The protein below binds the small molecule below.
Small molecule (SMILES): CC(=O)N[C@@H]1[C@@H](O)[C@H](O)[C@@H](CO)O[C@H]1O

Sequence of chain 1.G:
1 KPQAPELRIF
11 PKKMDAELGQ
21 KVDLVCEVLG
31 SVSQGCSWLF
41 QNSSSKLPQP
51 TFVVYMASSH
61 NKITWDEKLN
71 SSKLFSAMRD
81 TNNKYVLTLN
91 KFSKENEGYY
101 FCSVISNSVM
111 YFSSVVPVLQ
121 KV

Binding-site contacts:
Ligand atom C5 contacts residue PHE40 of chain 1.G at 4.3 Å (hydrophobic).
Ligand atom C6 contacts residue ASN42 of chain 1.G at 3.4 Å.
Ligand atom C8 contacts residue SER43 of chain 1.G at 2.4 Å.
Ligand atom O7 contacts residue SER43 of chain 1.G at 3.6 Å.
Ligand atom C2 contacts residue ASN42 of chain 1.G at 2.8 Å.
Ligand atom C1 contacts residue SER43 of chain 1.G at 3.7 Å.
Ligand atom O3 contacts residue GLU95 of chain 1.G at 4.3 Å.
Ligand atom C5 contacts residue ASN42 of chain 1.G at 2.7 Å.
Ligand atom C7 contacts residue ASN42 of chain 1.G at 4.3 Å.
Ligand atom C6 contacts residue GLU95 of chain 1.G at 3.6 Å.
Ligand atom C5 contacts residue GLU95 of chain 1.G at 3.6 Å.
Ligand atom O5 contacts residue ASN42 of chain 1.G at 2.3 Å (h-bond).
Ligand atom C2 contacts residue SER43 of chain 1.G at 3.7 Å.
Ligand atom O5 contacts residue PHE40 of chain 1.G at 4.2 Å.
Ligand atom O5 contacts residue GLU95 of chain 1.G at 2.8 Å (salt-bridge).
Ligand atom O7 contacts residue LYS94 of chain 1.G at 3.5 Å (salt-bridge).
Ligand atom O5 contacts residue ASN96 of chain 1.G at 4.1 Å.
Ligand atom C1 contacts residue ASN42 of chain 1.G at 1.5 Å.
Ligand atom C1 contacts residue GLU95 of chain 1.G at 3.8 Å.
Ligand atom C6 contacts residue PHE40 of chain 1.G at 3.2 Å (hydrophobic).
Ligand atom C1 contacts residue LYS94 of chain 1.G at 4.2 Å.
Ligand atom O6 contacts residue GLU95 of chain 1.G at 2.6 Å (salt-bridge).
Ligand atom O7 contacts residue GLU95 of chain 1.G at 4.3 Å.
Ligand atom O6 contacts residue ASN42 of chain 1.G at 4.2 Å.
Ligand atom C4 contacts residue ASN42 of chain 1.G at 3.7 Å.
Ligand atom N2 contacts residue SER43 of chain 1.G at 2.8 Å.
Ligand atom O6 contacts residue PHE40 of chain 1.G at 3.4 Å.
Ligand atom C2 contacts residue GLU95 of chain 1.G at 4.2 Å.
Ligand atom C7 contacts residue SER43 of chain 1.G at 2.8 Å.
Ligand atom C4 contacts residue GLU95 of chain 1.G at 4.0 Å.
Ligand atom C3 contacts residue ASN42 of chain 1.G at 3.5 Å.
Ligand atom N2 contacts residue ASN42 of chain 1.G at 3.5 Å (h-bond).